Binding-site contacts:
Ligand atom O3P contacts residue ARG310 of chain 2.A at 3.4 Å (salt-bridge).
Ligand atom O4' contacts residue GLN72 of chain 2.A at 4.0 Å.
Ligand atom N7 contacts residue TYR76 of chain 2.A at 3.8 Å.
Ligand atom O2' contacts residue GLN73 of chain 2.A at 3.0 Å (h-bond).
Ligand atom N1 contacts residue VAL46 of chain 1.A at 4.3 Å.
Ligand atom P contacts residue ARG310 of chain 2.A at 4.0 Å.
Ligand atom C2' contacts residue VAL46 of chain 1.A at 4.2 Å (hydrophobic).
Ligand atom C8 contacts residue TYR76 of chain 2.A at 3.8 Å (hydrophobic).
Ligand atom O4' contacts residue TYR76 of chain 2.A at 3.6 Å.
Ligand atom O3' contacts residue VAL46 of chain 1.A at 4.3 Å.
Ligand atom C5 contacts residue VAL46 of chain 1.A at 3.9 Å (hydrophobic).
Ligand atom C5 contacts residue TYR76 of chain 2.A at 3.6 Å (hydrophobic).
Ligand atom C3' contacts residue VAL46 of chain 1.A at 4.2 Å (hydrophobic).
Ligand atom C6 contacts residue VAL46 of chain 1.A at 4.1 Å (hydrophobic).
Ligand atom C2' contacts residue GLN73 of chain 2.A at 4.1 Å.
Ligand atom N3 contacts residue GLN73 of chain 2.A at 3.9 Å.
Ligand atom O3P contacts residue ARG311 of chain 2.A at 3.4 Å (salt-bridge).
Ligand atom C5' contacts residue GLN72 of chain 2.A at 4.1 Å.
Ligand atom C4 contacts residue VAL46 of chain 1.A at 3.8 Å (hydrophobic).
Ligand atom C6 contacts residue TYR76 of chain 2.A at 3.5 Å (hydrophobic).
Ligand atom N3 contacts residue TYR76 of chain 2.A at 3.5 Å.
Ligand atom P contacts residue ARG311 of chain 2.A at 3.7 Å.
Ligand atom C2 contacts residue GLN73 of chain 2.A at 4.4 Å.
Ligand atom O2P contacts residue ARG311 of chain 2.A at 4.0 Å.
Ligand atom N1 contacts residue TYR76 of chain 2.A at 3.9 Å.
Ligand atom C1' contacts residue TYR76 of chain 2.A at 3.7 Å (hydrophobic).
Ligand atom N7 contacts residue VAL46 of chain 1.A at 4.3 Å.
Ligand atom O3P contacts residue ARG243 of chain 2.A at 4.1 Å.
Ligand atom O1P contacts residue ARG311 of chain 2.A at 2.8 Å (salt-bridge).
Ligand atom N3 contacts residue VAL46 of chain 1.A at 4.0 Å.
Ligand atom N9 contacts residue VAL46 of chain 1.A at 4.2 Å.
Ligand atom O6 contacts residue TYR76 of chain 2.A at 3.7 Å.
Ligand atom O2P contacts residue ARG310 of chain 2.A at 3.0 Å (salt-bridge).
Ligand atom O1P contacts residue TYR156 of chain 2.A at 4.4 Å.
Ligand atom C2 contacts residue TYR76 of chain 2.A at 3.7 Å (hydrophobic).
Ligand atom C4 contacts residue TYR76 of chain 2.A at 3.6 Å (hydrophobic).
Ligand atom N9 contacts residue TYR76 of chain 2.A at 3.7 Å.
Ligand atom C2 contacts residue VAL46 of chain 1.A at 4.2 Å (hydrophobic).
Ligand atom O2' contacts residue ASP43 of chain 1.A at 4.3 Å.

A protein and the small-molecule ligand that binds it are described below.
Small molecule (SMILES): O=c1[nH]cnc2c1ncn2[C@@H]1O[C@H](COP(=O)(O)O)[C@@H](O)[C@H]1O

Sequence of chain 2.A:
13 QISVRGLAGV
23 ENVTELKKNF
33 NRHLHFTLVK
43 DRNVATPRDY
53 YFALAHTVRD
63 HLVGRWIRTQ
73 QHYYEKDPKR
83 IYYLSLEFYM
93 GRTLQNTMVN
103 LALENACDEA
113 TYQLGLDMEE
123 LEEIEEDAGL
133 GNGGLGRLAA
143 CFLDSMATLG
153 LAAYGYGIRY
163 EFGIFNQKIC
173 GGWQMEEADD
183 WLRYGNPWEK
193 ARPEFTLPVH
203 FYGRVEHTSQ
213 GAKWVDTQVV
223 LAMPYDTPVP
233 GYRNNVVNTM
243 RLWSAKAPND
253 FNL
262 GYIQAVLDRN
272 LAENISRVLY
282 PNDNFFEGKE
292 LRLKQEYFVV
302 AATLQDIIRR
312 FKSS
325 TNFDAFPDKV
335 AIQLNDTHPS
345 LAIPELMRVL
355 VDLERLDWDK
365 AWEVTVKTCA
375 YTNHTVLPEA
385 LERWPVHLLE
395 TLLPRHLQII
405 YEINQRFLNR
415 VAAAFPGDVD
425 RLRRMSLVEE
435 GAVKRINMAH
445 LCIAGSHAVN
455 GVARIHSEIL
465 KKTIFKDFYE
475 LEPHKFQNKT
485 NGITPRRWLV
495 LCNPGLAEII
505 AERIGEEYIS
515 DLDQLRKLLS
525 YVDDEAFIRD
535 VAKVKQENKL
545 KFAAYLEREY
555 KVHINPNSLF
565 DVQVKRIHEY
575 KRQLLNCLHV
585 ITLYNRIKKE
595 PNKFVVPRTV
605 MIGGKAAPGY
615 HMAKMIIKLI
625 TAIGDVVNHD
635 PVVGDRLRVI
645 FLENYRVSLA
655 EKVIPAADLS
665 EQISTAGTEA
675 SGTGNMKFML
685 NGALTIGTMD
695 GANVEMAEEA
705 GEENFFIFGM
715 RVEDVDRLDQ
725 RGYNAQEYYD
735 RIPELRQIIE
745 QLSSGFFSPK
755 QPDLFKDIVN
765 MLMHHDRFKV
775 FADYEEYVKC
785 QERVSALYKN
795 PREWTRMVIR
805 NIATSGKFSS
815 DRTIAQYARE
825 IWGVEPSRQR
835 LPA

Sequence of chain 1.A:
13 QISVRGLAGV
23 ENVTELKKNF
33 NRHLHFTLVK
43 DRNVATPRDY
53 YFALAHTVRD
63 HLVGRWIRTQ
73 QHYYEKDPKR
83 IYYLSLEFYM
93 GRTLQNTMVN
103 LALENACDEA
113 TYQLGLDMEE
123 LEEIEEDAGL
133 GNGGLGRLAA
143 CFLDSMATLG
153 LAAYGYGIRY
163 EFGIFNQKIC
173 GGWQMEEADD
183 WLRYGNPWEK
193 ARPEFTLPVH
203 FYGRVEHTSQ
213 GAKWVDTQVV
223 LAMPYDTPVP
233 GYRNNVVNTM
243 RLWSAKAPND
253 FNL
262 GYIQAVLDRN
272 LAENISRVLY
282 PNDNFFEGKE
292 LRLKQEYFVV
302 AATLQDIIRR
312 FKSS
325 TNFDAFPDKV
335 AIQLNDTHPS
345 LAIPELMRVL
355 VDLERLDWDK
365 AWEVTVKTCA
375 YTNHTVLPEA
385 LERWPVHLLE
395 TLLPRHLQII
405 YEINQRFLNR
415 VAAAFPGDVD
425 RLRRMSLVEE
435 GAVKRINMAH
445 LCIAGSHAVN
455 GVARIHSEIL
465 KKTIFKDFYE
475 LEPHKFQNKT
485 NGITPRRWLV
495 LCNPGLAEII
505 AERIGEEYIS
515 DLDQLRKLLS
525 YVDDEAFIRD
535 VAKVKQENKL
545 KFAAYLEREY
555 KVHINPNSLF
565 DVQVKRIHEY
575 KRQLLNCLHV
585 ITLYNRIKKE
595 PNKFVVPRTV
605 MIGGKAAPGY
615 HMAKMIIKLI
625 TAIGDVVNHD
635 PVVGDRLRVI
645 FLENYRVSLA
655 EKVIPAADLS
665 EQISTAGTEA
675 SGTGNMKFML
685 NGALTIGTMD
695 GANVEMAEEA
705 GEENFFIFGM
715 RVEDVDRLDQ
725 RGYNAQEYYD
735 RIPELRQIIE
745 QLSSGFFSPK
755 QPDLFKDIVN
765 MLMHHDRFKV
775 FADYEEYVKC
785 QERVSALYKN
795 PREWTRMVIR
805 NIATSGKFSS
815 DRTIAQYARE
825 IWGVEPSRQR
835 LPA